The small molecule below binds the protein below.
Small molecule (SMILES): CSCC[C@H](NC(=O)[C@H](C)N)C(=O)N[C@@H](C)C(=O)N1CCC[C@H]1C(=O)N[C@@H](CCCN=C(N)N)C(=O)N[C@H](C(=O)N[C@@H](CC(C)C)C(=O)N[C@@H](CC(C)C)C(=O)N[C@@H](CC(C)C)C(=O)O)[C@@H](C)O

Sequence of chain 1.C:
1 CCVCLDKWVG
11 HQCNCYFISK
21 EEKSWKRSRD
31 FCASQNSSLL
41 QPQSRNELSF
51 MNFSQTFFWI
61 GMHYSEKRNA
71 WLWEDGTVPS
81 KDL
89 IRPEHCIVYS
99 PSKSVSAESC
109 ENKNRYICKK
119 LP

Sequence of chain 1.D:
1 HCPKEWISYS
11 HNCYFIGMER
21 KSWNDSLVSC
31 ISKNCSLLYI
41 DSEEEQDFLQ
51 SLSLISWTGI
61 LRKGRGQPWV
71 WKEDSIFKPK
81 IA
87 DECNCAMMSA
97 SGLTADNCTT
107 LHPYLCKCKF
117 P

Binding-site contacts:
Ligand atom CB contacts residue SER143 of chain 1.A at 3.4 Å.
Ligand atom NH2 contacts residue GLU152 of chain 1.A at 2.8 Å (salt-bridge).
Ligand atom N contacts residue GLN55 of chain 1.C at 3.1 Å (h-bond).
Ligand atom CB contacts residue GLU63 of chain 1.A at 3.4 Å.
Ligand atom N contacts residue TYR7 of chain 1.A at 3.3 Å (h-bond).
Ligand atom CZ contacts residue GLN55 of chain 1.C at 3.4 Å.
Ligand atom N contacts residue TYR99 of chain 1.A at 3.0 Å (h-bond).
Ligand atom OG1 contacts residue TRP97 of chain 1.A at 3.4 Å.
Ligand atom N contacts residue ASN77 of chain 1.A at 2.8 Å (h-bond).
Ligand atom CA contacts residue TYR99 of chain 1.A at 3.4 Å (hydrophobic).
Ligand atom N contacts residue TYR171 of chain 1.A at 2.7 Å (h-bond).
Ligand atom NE contacts residue GLU152 of chain 1.A at 2.8 Å (salt-bridge).
Ligand atom O contacts residue TYR159 of chain 1.A at 2.6 Å (h-bond).
Ligand atom O contacts residue TYR84 of chain 1.A at 2.7 Å (h-bond).
Ligand atom O contacts residue GLN55 of chain 1.C at 2.8 Å (h-bond).
Ligand atom CA contacts residue TYR7 of chain 1.A at 3.3 Å (hydrophobic).
Ligand atom CG contacts residue TYR99 of chain 1.A at 3.4 Å (hydrophobic).
Ligand atom O contacts residue LYS66 of chain 1.A at 2.8 Å (salt-bridge).
Ligand atom N contacts residue GLU63 of chain 1.A at 2.8 Å (salt-bridge).
Ligand atom O contacts residue LYS146 of chain 1.A at 3.3 Å (salt-bridge).
Ligand atom OXT contacts residue THR80 of chain 1.A at 3.3 Å.
Ligand atom OG1 contacts residue PHE74 of chain 1.A at 3.3 Å.
Ligand atom O contacts residue ASN77 of chain 1.A at 2.8 Å (h-bond).
Ligand atom CD2 contacts residue GLU116 of chain 1.A at 3.4 Å.
Ligand atom NH2 contacts residue GLN55 of chain 1.C at 3.4 Å (h-bond).
Ligand atom CE contacts residue GLU63 of chain 1.A at 3.2 Å.
Ligand atom NH1 contacts residue PHE53 of chain 1.C at 3.1 Å (h-bond).
Ligand atom N contacts residue TRP167 of chain 1.A at 3.3 Å.
Ligand atom CD1 contacts residue GLU116 of chain 1.A at 3.4 Å.
Ligand atom CB contacts residue GLU63 of chain 1.A at 3.4 Å.
Ligand atom NH1 contacts residue SER53 of chain 1.D at 3.1 Å (h-bond).
Ligand atom OXT contacts residue LYS146 of chain 1.A at 2.8 Å (salt-bridge).
Ligand atom C contacts residue LYS146 of chain 1.A at 3.3 Å.
Ligand atom O contacts residue GLN156 of chain 1.A at 3.2 Å (h-bond).
Ligand atom O contacts residue TRP97 of chain 1.A at 3.1 Å.
Ligand atom O contacts residue SER143 of chain 1.A at 3.0 Å (h-bond).
Ligand atom CB contacts residue TYR99 of chain 1.A at 3.4 Å (hydrophobic).
Ligand atom CA contacts residue TYR171 of chain 1.A at 3.3 Å (hydrophobic).
Ligand atom O contacts residue GLU152 of chain 1.A at 3.1 Å (salt-bridge).
Ligand atom C contacts residue TYR7 of chain 1.A at 3.3 Å (hydrophobic).

Sequence of chain 1.A:
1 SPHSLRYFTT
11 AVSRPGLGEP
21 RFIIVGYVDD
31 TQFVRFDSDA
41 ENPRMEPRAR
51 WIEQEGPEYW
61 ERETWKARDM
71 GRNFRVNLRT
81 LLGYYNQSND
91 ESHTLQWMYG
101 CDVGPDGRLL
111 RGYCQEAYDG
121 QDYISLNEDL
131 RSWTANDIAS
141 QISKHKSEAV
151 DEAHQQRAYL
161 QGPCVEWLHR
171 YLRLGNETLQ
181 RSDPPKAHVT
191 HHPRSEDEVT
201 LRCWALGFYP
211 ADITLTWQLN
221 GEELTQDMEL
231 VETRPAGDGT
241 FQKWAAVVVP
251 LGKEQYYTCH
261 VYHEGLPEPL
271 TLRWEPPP